The protein below binds the small molecule below.
Small molecule (SMILES): CC(=O)N[C@H]1[C@H](O[C@H]2[C@H](O)[C@@H](NC(C)=O)CO[C@@H]2CO)O[C@H](CO)[C@@H](O)[C@@H]1O

Sequence of chain 12.E:
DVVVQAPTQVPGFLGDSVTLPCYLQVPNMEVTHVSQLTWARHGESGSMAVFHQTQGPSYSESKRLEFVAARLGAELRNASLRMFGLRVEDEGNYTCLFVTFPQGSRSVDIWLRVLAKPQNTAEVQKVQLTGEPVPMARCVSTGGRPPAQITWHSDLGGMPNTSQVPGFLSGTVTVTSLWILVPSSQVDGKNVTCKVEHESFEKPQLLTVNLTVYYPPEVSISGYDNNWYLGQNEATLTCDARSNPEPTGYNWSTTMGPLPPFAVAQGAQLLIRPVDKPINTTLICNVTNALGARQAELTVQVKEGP

Binding-site contacts:
Ligand atom C2 contacts residue ASN218 of chain 12.E at 2.3 Å.
Ligand atom C7 contacts residue ASN218 of chain 12.E at 2.9 Å.
Ligand atom C8 contacts residue ASN218 of chain 12.E at 4.3 Å.
Ligand atom O7 contacts residue ASN218 of chain 12.E at 2.3 Å (h-bond).
Ligand atom C1 contacts residue NAG1 of chain 12.J at 3.7 Å.
Ligand atom C5 contacts residue ASN218 of chain 12.E at 3.6 Å.
Ligand atom N2 contacts residue ASN218 of chain 12.E at 2.9 Å (h-bond).
Ligand atom C3 contacts residue ASN218 of chain 12.E at 3.7 Å.
Ligand atom O5 contacts residue THR235 of chain 12.E at 4.4 Å.
Ligand atom C4 contacts residue ASN218 of chain 12.E at 4.1 Å.
Ligand atom C1 contacts residue ASN218 of chain 12.E at 1.4 Å.
Ligand atom O5 contacts residue ASN218 of chain 12.E at 2.3 Å (h-bond).
Ligand atom C5 contacts residue NAG1 of chain 12.J at 4.3 Å.
Ligand atom O5 contacts residue NAG1 of chain 12.J at 4.1 Å.